The protein below binds the small molecule below.
Small molecule (SMILES): CC(=O)N[C@@H]1[C@@H](O)[C@H](O)[C@@H](CO)O[C@H]1O

Sequence of chain 1.A:
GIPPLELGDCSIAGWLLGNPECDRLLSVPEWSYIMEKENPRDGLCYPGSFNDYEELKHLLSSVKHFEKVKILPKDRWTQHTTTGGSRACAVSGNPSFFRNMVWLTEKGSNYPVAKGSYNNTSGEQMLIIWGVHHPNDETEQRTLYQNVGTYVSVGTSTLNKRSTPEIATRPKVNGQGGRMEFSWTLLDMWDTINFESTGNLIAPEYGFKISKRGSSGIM

Binding-site contacts:
Ligand atom C3 contacts residue ASN119 of chain 1.A at 3.8 Å.
Ligand atom C7 contacts residue THR192 of chain 1.A at 4.4 Å.
Ligand atom C1 contacts residue ASN119 of chain 1.A at 1.4 Å.
Ligand atom C7 contacts residue ASN119 of chain 1.A at 3.9 Å.
Ligand atom C4 contacts residue ASN119 of chain 1.A at 4.2 Å.
Ligand atom C6 contacts residue THR121 of chain 1.A at 4.2 Å.
Ligand atom O7 contacts residue ASN119 of chain 1.A at 4.2 Å.
Ligand atom C2 contacts residue TRP190 of chain 1.A at 4.4 Å (hydrophobic).
Ligand atom N2 contacts residue TRP190 of chain 1.A at 4.4 Å.
Ligand atom C5 contacts residue THR121 of chain 1.A at 4.5 Å.
Ligand atom C6 contacts residue TRP190 of chain 1.A at 3.9 Å (hydrophobic).
Ligand atom O6 contacts residue TRP190 of chain 1.A at 3.6 Å.
Ligand atom C8 contacts residue THR192 of chain 1.A at 4.0 Å.
Ligand atom C2 contacts residue ASN119 of chain 1.A at 2.5 Å.
Ligand atom N2 contacts residue ASN119 of chain 1.A at 3.0 Å (h-bond).
Ligand atom C1 contacts residue THR121 of chain 1.A at 4.5 Å.
Ligand atom C1 contacts residue TRP190 of chain 1.A at 3.8 Å (hydrophobic).
Ligand atom C5 contacts residue TRP190 of chain 1.A at 4.0 Å (hydrophobic).
Ligand atom O5 contacts residue TRP190 of chain 1.A at 4.5 Å.
Ligand atom N2 contacts residue THR192 of chain 1.A at 4.0 Å.
Ligand atom O5 contacts residue THR121 of chain 1.A at 3.6 Å.
Ligand atom O5 contacts residue ASN119 of chain 1.A at 2.2 Å (h-bond).
Ligand atom C5 contacts residue ASN119 of chain 1.A at 3.6 Å.